Sequence of chain 7.B:
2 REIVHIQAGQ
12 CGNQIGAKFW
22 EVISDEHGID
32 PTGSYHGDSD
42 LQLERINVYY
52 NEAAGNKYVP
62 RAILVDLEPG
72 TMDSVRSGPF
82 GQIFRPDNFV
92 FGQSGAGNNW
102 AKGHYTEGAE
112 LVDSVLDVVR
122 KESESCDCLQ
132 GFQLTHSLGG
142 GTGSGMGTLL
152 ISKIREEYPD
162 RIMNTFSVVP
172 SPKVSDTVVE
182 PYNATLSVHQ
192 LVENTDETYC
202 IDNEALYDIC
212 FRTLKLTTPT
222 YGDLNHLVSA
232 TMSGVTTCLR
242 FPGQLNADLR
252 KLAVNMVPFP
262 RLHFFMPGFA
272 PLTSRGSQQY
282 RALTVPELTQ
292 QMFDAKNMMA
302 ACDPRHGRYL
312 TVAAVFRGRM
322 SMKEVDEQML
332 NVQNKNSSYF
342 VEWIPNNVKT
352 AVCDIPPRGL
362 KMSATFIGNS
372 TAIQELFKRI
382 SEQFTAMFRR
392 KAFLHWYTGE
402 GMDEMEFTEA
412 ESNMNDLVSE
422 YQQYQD

A small-molecule ligand and the protein it binds are described below.
Small molecule (SMILES): CC(=O)O[C@H]1C(=O)[C@@]2(C)[C@H]([C@H](OC(=O)c3ccccc3)[C@]3(O)C[C@H](OC(=O)[C@H](O)[C@@H](NC(=O)c4ccccc4)c4ccccc4)C(C)=C1C3(C)C)[C@]1(OC(C)=O)CO[C@@H]1C[C@@H]2O

Binding-site contacts:
Ligand atom C14 contacts residue THR274 of chain 7.B at 3.3 Å.
Ligand atom O13 contacts residue GLY360 of chain 7.B at 3.6 Å.
Ligand atom C40 contacts residue GLU27 of chain 7.B at 3.4 Å.
Ligand atom C39 contacts residue SER234 of chain 7.B at 3.8 Å.
Ligand atom C15 contacts residue PRO272 of chain 7.B at 3.1 Å (hydrophobic).
Ligand atom O12 contacts residue GLY360 of chain 7.B at 3.5 Å (h-bond).
Ligand atom C15 contacts residue THR274 of chain 7.B at 3.7 Å.
Ligand atom O14 contacts residue HIS227 of chain 7.B at 2.9 Å.
Ligand atom C38 contacts residue PRO358 of chain 7.B at 3.5 Å (hydrophobic).
Ligand atom C41 contacts residue GLU27 of chain 7.B at 3.1 Å.
Ligand atom C19 contacts residue ARG276 of chain 7.B at 3.7 Å.
Ligand atom C06 contacts residue HIS227 of chain 7.B at 3.6 Å.
Ligand atom C07 contacts residue HIS227 of chain 7.B at 3.2 Å.
Ligand atom C08 contacts residue HIS227 of chain 7.B at 3.4 Å.
Ligand atom C41 contacts residue SER234 of chain 7.B at 3.5 Å.
Ligand atom O13 contacts residue PRO358 of chain 7.B at 3.2 Å.
Ligand atom O06 contacts residue THR274 of chain 7.B at 2.7 Å (h-bond).
Ligand atom C32 contacts residue VAL23 of chain 7.B at 3.5 Å (hydrophobic).
Ligand atom O06 contacts residue PRO272 of chain 7.B at 3.4 Å (h-bond).
Ligand atom O06 contacts residue LEU273 of chain 7.B at 3.5 Å.
Ligand atom C37 contacts residue PRO358 of chain 7.B at 3.7 Å (hydrophobic).
Ligand atom C33 contacts residue VAL23 of chain 7.B at 3.6 Å (hydrophobic).
Ligand atom C40 contacts residue ALA231 of chain 7.B at 3.4 Å (hydrophobic).
Ligand atom C16 contacts residue THR274 of chain 7.B at 3.4 Å.
Ligand atom C39 contacts residue ALA231 of chain 7.B at 3.3 Å (hydrophobic).
Ligand atom C36 contacts residue HIS227 of chain 7.B at 3.2 Å.
Ligand atom C33 contacts residue ASP26 of chain 7.B at 3.7 Å.
Ligand atom C07 contacts residue LEU228 of chain 7.B at 3.6 Å (hydrophobic).
Ligand atom C28 contacts residue PRO358 of chain 7.B at 3.6 Å (hydrophobic).
Ligand atom O08 contacts residue ARG276 of chain 7.B at 3.7 Å.
Ligand atom C42 contacts residue VAL23 of chain 7.B at 3.5 Å (hydrophobic).
Ligand atom C39 contacts residue PHE270 of chain 7.B at 3.4 Å (hydrophobic).
Ligand atom O13 contacts residue ARG359 of chain 7.B at 3.2 Å (salt-bridge).
Ligand atom C19 contacts residue THR274 of chain 7.B at 3.0 Å.
Ligand atom C41 contacts residue VAL23 of chain 7.B at 3.7 Å (hydrophobic).
Ligand atom C08 contacts residue LEU228 of chain 7.B at 3.8 Å (hydrophobic).
Ligand atom C09 contacts residue HIS227 of chain 7.B at 3.8 Å.
Ligand atom C38 contacts residue PHE270 of chain 7.B at 3.6 Å (hydrophobic).
Ligand atom C39 contacts residue PRO358 of chain 7.B at 3.8 Å (hydrophobic).
Ligand atom C40 contacts residue SER234 of chain 7.B at 3.0 Å.